Sequence of chain 1.A:
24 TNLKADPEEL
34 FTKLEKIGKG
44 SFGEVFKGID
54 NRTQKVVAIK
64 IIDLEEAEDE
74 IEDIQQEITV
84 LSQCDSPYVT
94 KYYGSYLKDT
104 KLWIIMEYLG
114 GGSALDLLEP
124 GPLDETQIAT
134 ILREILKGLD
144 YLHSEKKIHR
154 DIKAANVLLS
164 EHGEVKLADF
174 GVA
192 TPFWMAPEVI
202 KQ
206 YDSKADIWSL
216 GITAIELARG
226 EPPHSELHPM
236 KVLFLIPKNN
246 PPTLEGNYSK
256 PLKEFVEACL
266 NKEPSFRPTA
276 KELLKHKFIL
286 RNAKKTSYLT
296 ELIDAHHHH

Binding-site contacts:
Ligand atom F1 contacts residue GLU80 of chain 1.A at 3.4 Å.
Ligand atom C23 contacts residue ALA158 of chain 1.A at 3.3 Å (hydrophobic).
Ligand atom O contacts residue VAL48 of chain 1.A at 3.3 Å.
Ligand atom F contacts residue PHE45 of chain 1.A at 3.3 Å.
Ligand atom C22 contacts residue ASP172 of chain 1.A at 3.4 Å.
Ligand atom N contacts residue LEU112 of chain 1.A at 2.9 Å (h-bond).
Ligand atom F contacts residue LYS63 of chain 1.A at 3.4 Å.
Ligand atom C13 contacts residue SER44 of chain 1.A at 3.2 Å.
Ligand atom F1 contacts residue ILE77 of chain 1.A at 3.3 Å.
Ligand atom CL contacts residue MET109 of chain 1.A at 3.2 Å.
Ligand atom O1 contacts residue LEU161 of chain 1.A at 3.6 Å.
Ligand atom C24 contacts residue ASP172 of chain 1.A at 3.5 Å.
Ligand atom F contacts residue SER44 of chain 1.A at 3.1 Å.
Ligand atom F contacts residue ILE65 of chain 1.A at 3.4 Å.
Ligand atom F1 contacts residue PHE45 of chain 1.A at 3.4 Å.
Ligand atom C2 contacts residue GLU110 of chain 1.A at 3.1 Å.
Ligand atom C23 contacts residue ASP172 of chain 1.A at 3.4 Å.
Ligand atom C13 contacts residue PHE45 of chain 1.A at 3.5 Å (hydrophobic).
Ligand atom C contacts residue LEU112 of chain 1.A at 3.6 Å (hydrophobic).
Ligand atom C12 contacts residue GLU80 of chain 1.A at 3.2 Å.
Ligand atom C5 contacts residue ALA61 of chain 1.A at 3.6 Å (hydrophobic).
Ligand atom C16 contacts residue ILE107 of chain 1.A at 3.6 Å (hydrophobic).
Ligand atom C13 contacts residue GLU80 of chain 1.A at 3.1 Å.
Ligand atom C9 contacts residue MET109 of chain 1.A at 3.3 Å (hydrophobic).
Ligand atom CL contacts residue ALA61 of chain 1.A at 3.4 Å.
Ligand atom C10 contacts residue LYS63 of chain 1.A at 3.6 Å.
Ligand atom N5 contacts residue ASN159 of chain 1.A at 2.9 Å (h-bond).
Ligand atom C16 contacts residue LEU84 of chain 1.A at 3.4 Å (hydrophobic).
Ligand atom C18 contacts residue ASP172 of chain 1.A at 3.4 Å.
Ligand atom N5 contacts residue ASP172 of chain 1.A at 2.8 Å (salt-bridge).
Ligand atom C14 contacts residue GLU80 of chain 1.A at 3.5 Å.
Ligand atom C22 contacts residue ALA158 of chain 1.A at 3.4 Å (hydrophobic).
Ligand atom N5 contacts residue ALA158 of chain 1.A at 3.0 Å (h-bond).
Ligand atom N1 contacts residue LEU112 of chain 1.A at 3.0 Å (h-bond).
Ligand atom C17 contacts residue ASP172 of chain 1.A at 3.5 Å.
Ligand atom C4 contacts residue ALA61 of chain 1.A at 3.5 Å (hydrophobic).
Ligand atom C8 contacts residue MET109 of chain 1.A at 3.2 Å (hydrophobic).
Ligand atom C15 contacts residue ILE81 of chain 1.A at 3.6 Å (hydrophobic).
Ligand atom C2 contacts residue ALA61 of chain 1.A at 3.5 Å (hydrophobic).
Ligand atom N3 contacts residue LYS63 of chain 1.A at 3.0 Å (salt-bridge).

A small-molecule ligand and the protein it binds are described below.
Small molecule (SMILES): CNc1ncc2cc(-c3ccc(-c4cccc(C(F)F)n4)cc3Cl)c(=O)n(CC3OCC(N)CO3)c2n1